Binding-site contacts:
Ligand atom O3 contacts residue ASP121 of chain 2.B at 3.3 Å (salt-bridge).
Ligand atom O5 contacts residue LYS274 of chain 2.B at 3.2 Å (salt-bridge).
Ligand atom O3P contacts residue TYR264 of chain 2.B at 3.8 Å.
Ligand atom O1 contacts residue GLU280 of chain 2.B at 3.7 Å.
Ligand atom O3P contacts residue LYS274 of chain 2.B at 4.1 Å.
Ligand atom O2P contacts residue TYR244 of chain 2.B at 3.8 Å.
Ligand atom O3 contacts residue MET248 of chain 2.B at 2.9 Å (h-bond).
Ligand atom O1P contacts residue TYR264 of chain 2.B at 3.2 Å.
Ligand atom C3 contacts residue MET248 of chain 2.B at 3.8 Å (hydrophobic).
Ligand atom O1P contacts residue TYR215 of chain 2.B at 3.2 Å.
Ligand atom O6 contacts residue TYR264 of chain 2.B at 3.1 Å (h-bond).
Ligand atom C3 contacts residue LEU275 of chain 2.B at 3.9 Å (hydrophobic).
Ligand atom O1 contacts residue LYS274 of chain 2.B at 3.8 Å.
Ligand atom O4 contacts residue SER247 of chain 2.B at 4.1 Å.
Ligand atom O3P contacts residue ASN212 of chain 2.B at 3.7 Å.
Ligand atom C6 contacts residue GLY246 of chain 2.B at 3.9 Å.
Ligand atom P contacts residue TYR215 of chain 2.B at 3.8 Å.
Ligand atom C1 contacts residue GLU280 of chain 2.B at 3.4 Å.
Ligand atom P contacts residue ASN212 of chain 2.B at 3.5 Å.
Ligand atom O2P contacts residue ASN212 of chain 2.B at 3.5 Å (h-bond).
Ligand atom O4 contacts residue GLY246 of chain 2.B at 4.0 Å.
Ligand atom O6 contacts residue TYR244 of chain 2.B at 4.1 Å.
Ligand atom O1P contacts residue TYR244 of chain 2.B at 3.0 Å (h-bond).
Ligand atom O1 contacts residue LEU275 of chain 2.B at 3.3 Å.
Ligand atom C1 contacts residue LEU275 of chain 2.B at 3.8 Å (hydrophobic).
Ligand atom C4 contacts residue GLY246 of chain 2.B at 3.5 Å.
Ligand atom O6 contacts residue LYS274 of chain 2.B at 3.3 Å (salt-bridge).
Ligand atom O4 contacts residue TYR244 of chain 2.B at 4.1 Å.
Ligand atom C4 contacts residue MET248 of chain 2.B at 3.9 Å (hydrophobic).
Ligand atom C5 contacts residue TYR264 of chain 2.B at 3.7 Å (hydrophobic).
Ligand atom O3 contacts residue SER247 of chain 2.B at 3.7 Å.
Ligand atom C5 contacts residue LYS274 of chain 2.B at 3.8 Å.
Ligand atom O3P contacts residue TYR215 of chain 2.B at 2.7 Å (h-bond).
Ligand atom P contacts residue TYR244 of chain 2.B at 3.9 Å.
Ligand atom C6 contacts residue LYS274 of chain 2.B at 3.6 Å.
Ligand atom C6 contacts residue TYR264 of chain 2.B at 4.0 Å (hydrophobic).
Ligand atom O1P contacts residue ASN212 of chain 2.B at 2.9 Å (h-bond).
Ligand atom O4 contacts residue MET248 of chain 2.B at 3.5 Å (h-bond).
Ligand atom P contacts residue TYR264 of chain 2.B at 3.6 Å.
Ligand atom O3 contacts residue GLY246 of chain 2.B at 4.0 Å.

A protein and the small-molecule ligand that binds it are described below.
Small molecule (SMILES): O=P(O)(O)OC[C@H]1O[C@](O)(CO)[C@@H](O)[C@@H]1O

Sequence of chain 2.B:
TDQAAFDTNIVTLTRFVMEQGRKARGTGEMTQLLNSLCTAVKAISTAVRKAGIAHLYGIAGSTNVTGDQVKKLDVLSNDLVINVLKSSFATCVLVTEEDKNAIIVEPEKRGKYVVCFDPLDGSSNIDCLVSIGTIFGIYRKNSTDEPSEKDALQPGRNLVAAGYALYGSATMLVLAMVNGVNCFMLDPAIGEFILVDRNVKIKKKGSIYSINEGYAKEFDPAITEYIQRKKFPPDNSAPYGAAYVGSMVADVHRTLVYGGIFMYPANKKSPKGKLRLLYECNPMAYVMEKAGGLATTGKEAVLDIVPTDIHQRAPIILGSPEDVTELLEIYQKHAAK